A small-molecule ligand and the protein it binds are described below.
Small molecule (SMILES): CCCCCC/C=C/[C@@H]1[C@@H](CC=CCCCC(=O)O)[C@@H]2C[C@H]1N=N2

Binding-site contacts:
Ligand atom CAU contacts residue ALA89 of chain 1.B at 4.0 Å (hydrophobic).
Ligand atom CAL contacts residue ALA89 of chain 1.B at 3.7 Å (hydrophobic).
Ligand atom OAX contacts residue LEU327 of chain 1.B at 3.6 Å (h-bond).
Ligand atom CAV contacts residue HEM1 of chain 1.G at 3.3 Å.
Ligand atom CAJ contacts residue U511 of chain 1.I at 3.9 Å.
Ligand atom NAT contacts residue HEM1 of chain 1.G at 2.9 Å (h-bond).
Ligand atom CAC contacts residue ASN268 of chain 1.B at 3.2 Å.
Ligand atom CAB contacts residue HEM1 of chain 1.G at 3.8 Å.
Ligand atom NAT contacts residue ASN268 of chain 1.B at 2.8 Å (h-bond).
Ligand atom CAD contacts residue TRP263 of chain 1.B at 4.0 Å (hydrophobic).
Ligand atom OAX contacts residue HEM1 of chain 1.G at 3.4 Å (h-bond).
Ligand atom NAS contacts residue HEM1 of chain 1.G at 1.9 Å.
Ligand atom OAX contacts residue ARG330 of chain 1.B at 3.2 Å (salt-bridge).
Ligand atom CAP contacts residue ALA326 of chain 1.B at 3.8 Å (hydrophobic).
Ligand atom OAW contacts residue GLN85 of chain 1.B at 4.1 Å.
Ligand atom CAR contacts residue LEU327 of chain 1.B at 3.3 Å (hydrophobic).
Ligand atom CAI contacts residue U511 of chain 1.I at 4.0 Å.
Ligand atom OAW contacts residue HEM1 of chain 1.G at 2.6 Å (h-bond).
Ligand atom CAE contacts residue HEM1 of chain 1.G at 3.5 Å.
Ligand atom OAX contacts residue ILE328 of chain 1.B at 3.6 Å.
Ligand atom CAP contacts residue LEU327 of chain 1.B at 4.0 Å (hydrophobic).
Ligand atom CAL contacts residue GLN85 of chain 1.B at 3.4 Å.
Ligand atom CAP contacts residue GLY453 of chain 1.B at 3.2 Å.
Ligand atom CAV contacts residue THR329 of chain 1.B at 3.9 Å.
Ligand atom OAX contacts residue THR329 of chain 1.B at 2.8 Å (h-bond).
Ligand atom CAO contacts residue PHE454 of chain 1.B at 3.9 Å (hydrophobic).
Ligand atom CAU contacts residue TYR88 of chain 1.B at 3.9 Å (hydrophobic).
Ligand atom CAV contacts residue LEU327 of chain 1.B at 3.8 Å (hydrophobic).
Ligand atom CAO contacts residue ALA326 of chain 1.B at 3.6 Å (hydrophobic).
Ligand atom CAM contacts residue ALA89 of chain 1.B at 3.9 Å (hydrophobic).
Ligand atom CAA contacts residue HEM1 of chain 1.G at 2.8 Å.
Ligand atom CAQ contacts residue U511 of chain 1.I at 4.1 Å.
Ligand atom NAS contacts residue ASN268 of chain 1.B at 3.9 Å.
Ligand atom CAQ contacts residue U511 of chain 1.J at 3.9 Å.
Ligand atom CAR contacts residue U511 of chain 1.J at 3.8 Å.
Ligand atom CAB contacts residue VAL264 of chain 1.B at 3.3 Å (hydrophobic).
Ligand atom CAK contacts residue GLN85 of chain 1.B at 3.3 Å.
Ligand atom CAC contacts residue HEM1 of chain 1.G at 4.1 Å.
Ligand atom CAF contacts residue HEM1 of chain 1.G at 3.9 Å.
Ligand atom CAO contacts residue GLY453 of chain 1.B at 3.7 Å.

Sequence of chain 1.B:
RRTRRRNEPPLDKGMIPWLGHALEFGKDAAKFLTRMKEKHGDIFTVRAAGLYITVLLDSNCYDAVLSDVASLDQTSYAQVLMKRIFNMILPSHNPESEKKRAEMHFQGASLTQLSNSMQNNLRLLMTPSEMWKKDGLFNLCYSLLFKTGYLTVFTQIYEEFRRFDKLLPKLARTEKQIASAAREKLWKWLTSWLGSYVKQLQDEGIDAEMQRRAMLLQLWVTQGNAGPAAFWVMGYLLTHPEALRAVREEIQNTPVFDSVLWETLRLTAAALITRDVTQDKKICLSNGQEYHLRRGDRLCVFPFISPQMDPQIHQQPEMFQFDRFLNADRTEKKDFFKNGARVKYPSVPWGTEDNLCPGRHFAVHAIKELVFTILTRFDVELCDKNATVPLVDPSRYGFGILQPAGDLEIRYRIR